Binding-site contacts:
Ligand atom C1 contacts residue ASN1098 of chain 1.A at 1.4 Å.
Ligand atom C7 contacts residue ASN1098 of chain 1.A at 3.6 Å.
Ligand atom N2 contacts residue THR1100 of chain 1.A at 3.7 Å.
Ligand atom C4 contacts residue ASN1098 of chain 1.A at 4.3 Å.
Ligand atom C3 contacts residue HIS1101 of chain 1.A at 4.2 Å.
Ligand atom C4 contacts residue HIS1101 of chain 1.A at 3.8 Å.
Ligand atom O5 contacts residue ASN1098 of chain 1.A at 2.4 Å (h-bond).
Ligand atom O4 contacts residue HIS1101 of chain 1.A at 3.2 Å.
Ligand atom O7 contacts residue HIS1101 of chain 1.A at 3.0 Å (h-bond).
Ligand atom C3 contacts residue THR1100 of chain 1.A at 3.9 Å.
Ligand atom O5 contacts residue PHE1103 of chain 1.A at 4.0 Å.
Ligand atom C1 contacts residue THR1100 of chain 1.A at 4.2 Å.
Ligand atom N2 contacts residue ASN1098 of chain 1.A at 2.9 Å (h-bond).
Ligand atom C3 contacts residue ASN1098 of chain 1.A at 3.8 Å.
Ligand atom N2 contacts residue HIS1101 of chain 1.A at 3.8 Å.
Ligand atom C5 contacts residue HIS1101 of chain 1.A at 3.6 Å.
Ligand atom O7 contacts residue ASN1098 of chain 1.A at 4.0 Å.
Ligand atom C5 contacts residue PHE1103 of chain 1.A at 3.9 Å (hydrophobic).
Ligand atom C7 contacts residue HIS1101 of chain 1.A at 3.3 Å.
Ligand atom C2 contacts residue THR1100 of chain 1.A at 4.1 Å.
Ligand atom C6 contacts residue PHE1103 of chain 1.A at 3.5 Å (hydrophobic).
Ligand atom C2 contacts residue HIS1101 of chain 1.A at 4.1 Å.
Ligand atom C1 contacts residue HIS1101 of chain 1.A at 4.4 Å.
Ligand atom C5 contacts residue ASN1098 of chain 1.A at 3.7 Å.
Ligand atom C8 contacts residue HIS1101 of chain 1.A at 3.9 Å.
Ligand atom C8 contacts residue ASN1098 of chain 1.A at 4.2 Å.
Ligand atom C6 contacts residue HIS1101 of chain 1.A at 4.3 Å.
Ligand atom C2 contacts residue ASN1098 of chain 1.A at 2.5 Å.

This small molecule binds to this protein.
Small molecule (SMILES): CC(=O)N[C@H]1[C@H](O[C@H]2[C@H](O)[C@@H](NC(C)=O)CO[C@@H]2CO)O[C@H](CO)[C@@H](O)[C@@H]1O

Sequence of chain 1.A:
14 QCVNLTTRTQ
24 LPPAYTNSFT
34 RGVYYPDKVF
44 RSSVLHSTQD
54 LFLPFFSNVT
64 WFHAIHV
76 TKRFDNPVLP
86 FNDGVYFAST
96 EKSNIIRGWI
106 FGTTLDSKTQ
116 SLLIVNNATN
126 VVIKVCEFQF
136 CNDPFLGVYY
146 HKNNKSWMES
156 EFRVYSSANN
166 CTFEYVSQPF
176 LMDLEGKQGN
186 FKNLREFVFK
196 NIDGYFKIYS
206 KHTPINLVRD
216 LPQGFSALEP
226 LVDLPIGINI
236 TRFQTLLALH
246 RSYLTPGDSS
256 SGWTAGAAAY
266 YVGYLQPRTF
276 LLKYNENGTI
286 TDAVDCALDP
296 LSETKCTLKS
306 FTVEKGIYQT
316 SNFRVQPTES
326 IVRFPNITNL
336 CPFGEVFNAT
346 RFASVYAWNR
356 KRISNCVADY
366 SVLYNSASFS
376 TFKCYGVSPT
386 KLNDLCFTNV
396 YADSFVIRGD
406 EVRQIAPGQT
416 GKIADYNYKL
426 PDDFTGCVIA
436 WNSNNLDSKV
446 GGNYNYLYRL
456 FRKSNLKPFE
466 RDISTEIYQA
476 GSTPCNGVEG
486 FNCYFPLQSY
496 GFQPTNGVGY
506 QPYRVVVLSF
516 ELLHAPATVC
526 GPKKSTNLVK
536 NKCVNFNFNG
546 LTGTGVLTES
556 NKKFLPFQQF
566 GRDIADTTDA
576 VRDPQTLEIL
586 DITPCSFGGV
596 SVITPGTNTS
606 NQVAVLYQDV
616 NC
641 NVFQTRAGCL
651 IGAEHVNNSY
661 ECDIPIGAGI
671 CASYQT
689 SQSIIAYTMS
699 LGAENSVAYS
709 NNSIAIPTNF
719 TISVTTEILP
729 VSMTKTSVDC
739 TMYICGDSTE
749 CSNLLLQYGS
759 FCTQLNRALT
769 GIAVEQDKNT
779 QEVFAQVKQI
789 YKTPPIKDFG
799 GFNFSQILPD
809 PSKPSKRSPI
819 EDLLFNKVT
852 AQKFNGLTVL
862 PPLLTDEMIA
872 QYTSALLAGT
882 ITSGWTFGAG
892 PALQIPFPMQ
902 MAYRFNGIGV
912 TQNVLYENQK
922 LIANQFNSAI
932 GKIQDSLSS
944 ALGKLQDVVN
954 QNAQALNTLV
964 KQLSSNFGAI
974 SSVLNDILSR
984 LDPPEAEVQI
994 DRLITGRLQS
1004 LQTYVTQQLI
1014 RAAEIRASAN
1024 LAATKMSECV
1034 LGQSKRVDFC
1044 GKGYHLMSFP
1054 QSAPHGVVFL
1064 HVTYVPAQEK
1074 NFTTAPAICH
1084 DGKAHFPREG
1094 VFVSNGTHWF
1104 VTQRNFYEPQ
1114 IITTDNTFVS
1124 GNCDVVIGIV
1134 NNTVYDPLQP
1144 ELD